The protein below binds the small molecule below.
Small molecule (SMILES): O=P(O)(O)OC[C@H]1O[C@@](CO)(OP(=O)(O)O)[C@@H](O)[C@@H]1O

Binding-site contacts:
Ligand atom O3 contacts residue GLY122 of chain 2.B at 3.7 Å.
Ligand atom O1 contacts residue GLU97 of chain 2.B at 3.8 Å.
Ligand atom O4 contacts residue MET248 of chain 2.B at 3.0 Å (h-bond).
Ligand atom O6P contacts residue TYR264 of chain 2.B at 2.9 Å (h-bond).
Ligand atom O3 contacts residue ASP121 of chain 2.B at 2.6 Å (salt-bridge).
Ligand atom O1 contacts residue GLU280 of chain 2.B at 3.8 Å.
Ligand atom O1P contacts residue SER124 of chain 2.B at 2.8 Å (h-bond).
Ligand atom C3 contacts residue MET248 of chain 2.B at 3.7 Å (hydrophobic).
Ligand atom O5P contacts residue ARG243 of chain 2.A at 2.8 Å (salt-bridge).
Ligand atom C5 contacts residue LYS274 of chain 2.B at 3.7 Å.
Ligand atom O5P contacts residue ASN212 of chain 2.B at 3.8 Å.
Ligand atom C1 contacts residue ARG276 of chain 2.B at 3.4 Å.
Ligand atom P2 contacts residue ASN212 of chain 2.B at 3.7 Å.
Ligand atom O3P contacts residue LYS274 of chain 2.B at 2.7 Å (salt-bridge).
Ligand atom C4 contacts residue MET248 of chain 2.B at 3.6 Å (hydrophobic).
Ligand atom O4P contacts residue TYR244 of chain 2.B at 2.8 Å (h-bond).
Ligand atom O4P contacts residue ARG243 of chain 2.A at 3.4 Å (salt-bridge).
Ligand atom O5 contacts residue LEU275 of chain 2.B at 3.7 Å.
Ligand atom O4P contacts residue ASN212 of chain 2.B at 2.9 Å (h-bond).
Ligand atom O6P contacts residue LYS274 of chain 2.B at 3.8 Å.
Ligand atom O1 contacts residue ARG276 of chain 2.B at 3.5 Å (salt-bridge).
Ligand atom O4P contacts residue TYR264 of chain 2.B at 3.7 Å.
Ligand atom O3 contacts residue SER247 of chain 2.B at 3.6 Å.
Ligand atom O6 contacts residue TYR264 of chain 2.B at 3.7 Å.
Ligand atom C3 contacts residue ASP121 of chain 2.B at 3.5 Å.
Ligand atom P2 contacts residue LYS274 of chain 2.B at 3.8 Å.
Ligand atom C6 contacts residue LYS274 of chain 2.B at 3.5 Å.
Ligand atom O3 contacts residue MET248 of chain 2.B at 3.0 Å (h-bond).
Ligand atom O6P contacts residue TYR215 of chain 2.B at 2.8 Å (h-bond).
Ligand atom C1 contacts residue ZN1 of chain 2.G at 2.9 Å.
Ligand atom O5 contacts residue LYS274 of chain 2.B at 3.0 Å (salt-bridge).
Ligand atom O2P contacts residue SER123 of chain 2.B at 2.8 Å (h-bond).
Ligand atom O6 contacts residue LYS274 of chain 2.B at 2.7 Å (salt-bridge).
Ligand atom C1 contacts residue GLU280 of chain 2.B at 3.2 Å.
Ligand atom P1 contacts residue SER123 of chain 2.B at 3.6 Å.
Ligand atom O1P contacts residue SER123 of chain 2.B at 3.3 Å (h-bond).
Ligand atom O1 contacts residue ZN1 of chain 2.G at 2.5 Å.
Ligand atom O6P contacts residue ASN212 of chain 2.B at 3.8 Å.
Ligand atom O2P contacts residue GLY122 of chain 2.B at 3.8 Å.
Ligand atom C4 contacts residue GLY246 of chain 2.B at 3.5 Å.

Sequence of chain 2.A:
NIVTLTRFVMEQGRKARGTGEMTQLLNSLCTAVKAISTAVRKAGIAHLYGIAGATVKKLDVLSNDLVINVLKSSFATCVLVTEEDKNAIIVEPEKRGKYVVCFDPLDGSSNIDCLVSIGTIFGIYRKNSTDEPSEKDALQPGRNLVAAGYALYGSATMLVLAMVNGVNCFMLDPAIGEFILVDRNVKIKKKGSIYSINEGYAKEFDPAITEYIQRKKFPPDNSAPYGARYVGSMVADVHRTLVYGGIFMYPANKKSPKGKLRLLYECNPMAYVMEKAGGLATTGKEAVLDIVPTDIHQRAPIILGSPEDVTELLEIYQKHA

Sequence of chain 2.B:
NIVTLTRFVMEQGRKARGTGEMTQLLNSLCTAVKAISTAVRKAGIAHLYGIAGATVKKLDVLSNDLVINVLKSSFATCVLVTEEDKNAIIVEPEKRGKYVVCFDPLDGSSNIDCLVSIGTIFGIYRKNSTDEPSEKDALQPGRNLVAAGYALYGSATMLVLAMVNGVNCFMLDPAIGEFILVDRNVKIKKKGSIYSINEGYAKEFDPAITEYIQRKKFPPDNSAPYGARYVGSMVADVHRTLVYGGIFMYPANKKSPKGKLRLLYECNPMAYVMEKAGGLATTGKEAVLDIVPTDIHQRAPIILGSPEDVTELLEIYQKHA